Sequence of chain 1.A:
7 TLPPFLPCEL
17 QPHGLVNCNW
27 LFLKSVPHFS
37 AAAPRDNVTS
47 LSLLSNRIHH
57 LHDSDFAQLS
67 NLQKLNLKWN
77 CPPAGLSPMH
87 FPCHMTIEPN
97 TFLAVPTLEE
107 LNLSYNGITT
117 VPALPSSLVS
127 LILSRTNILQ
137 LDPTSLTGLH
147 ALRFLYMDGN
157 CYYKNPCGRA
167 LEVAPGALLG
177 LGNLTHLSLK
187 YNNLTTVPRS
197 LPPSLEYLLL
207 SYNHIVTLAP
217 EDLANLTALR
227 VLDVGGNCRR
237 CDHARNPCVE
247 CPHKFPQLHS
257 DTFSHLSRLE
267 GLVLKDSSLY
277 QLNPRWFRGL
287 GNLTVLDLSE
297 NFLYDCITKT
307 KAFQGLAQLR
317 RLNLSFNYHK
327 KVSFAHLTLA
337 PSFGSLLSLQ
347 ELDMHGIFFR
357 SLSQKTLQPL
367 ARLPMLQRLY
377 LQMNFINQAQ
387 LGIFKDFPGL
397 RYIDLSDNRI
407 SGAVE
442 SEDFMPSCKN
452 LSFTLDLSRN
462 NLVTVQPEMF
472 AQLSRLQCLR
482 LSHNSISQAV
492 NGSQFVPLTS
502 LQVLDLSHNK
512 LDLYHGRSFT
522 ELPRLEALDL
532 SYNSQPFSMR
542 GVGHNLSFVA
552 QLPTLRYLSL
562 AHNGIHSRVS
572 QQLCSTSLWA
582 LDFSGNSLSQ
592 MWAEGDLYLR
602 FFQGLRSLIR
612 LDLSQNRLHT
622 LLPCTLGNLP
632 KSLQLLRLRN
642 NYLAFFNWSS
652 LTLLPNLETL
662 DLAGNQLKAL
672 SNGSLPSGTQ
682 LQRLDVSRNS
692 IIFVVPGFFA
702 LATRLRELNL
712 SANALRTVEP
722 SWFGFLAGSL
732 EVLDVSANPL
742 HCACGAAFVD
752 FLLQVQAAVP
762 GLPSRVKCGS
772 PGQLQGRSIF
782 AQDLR

Binding-site contacts:
Ligand atom C5 contacts residue ASN648 of chain 1.A at 3.7 Å.
Ligand atom C7 contacts residue NAG1 of chain 1.O at 4.1 Å.
Ligand atom O5 contacts residue ASN648 of chain 1.A at 2.4 Å (h-bond).
Ligand atom O7 contacts residue PHE646 of chain 1.A at 3.8 Å.
Ligand atom C7 contacts residue ASN648 of chain 1.A at 3.6 Å.
Ligand atom O5 contacts residue PRO624 of chain 1.A at 3.8 Å.
Ligand atom O7 contacts residue NAG1 of chain 1.O at 3.7 Å.
Ligand atom O5 contacts residue SER650 of chain 1.A at 4.4 Å.
Ligand atom C8 contacts residue PHE646 of chain 1.A at 4.3 Å (hydrophobic).
Ligand atom C3 contacts residue ASN648 of chain 1.A at 3.8 Å.
Ligand atom C8 contacts residue ASN673 of chain 1.A at 3.8 Å.
Ligand atom C1 contacts residue SER650 of chain 1.A at 3.9 Å.
Ligand atom C7 contacts residue PHE646 of chain 1.A at 4.2 Å (hydrophobic).
Ligand atom N2 contacts residue ASN648 of chain 1.A at 3.0 Å (h-bond).
Ligand atom O6 contacts residue PRO624 of chain 1.A at 4.1 Å.
Ligand atom O7 contacts residue ASN648 of chain 1.A at 3.8 Å.
Ligand atom C4 contacts residue ASN648 of chain 1.A at 4.3 Å.
Ligand atom C8 contacts residue NAG1 of chain 1.O at 3.5 Å.
Ligand atom C2 contacts residue ASN648 of chain 1.A at 2.5 Å.
Ligand atom C5 contacts residue SER650 of chain 1.A at 4.5 Å.
Ligand atom C1 contacts residue ASN648 of chain 1.A at 1.5 Å.

The protein below binds the small molecule below.
Small molecule (SMILES): CC(=O)N[C@@H]1[C@@H](O)[C@H](O)[C@@H](CO)O[C@H]1O